Sequence of chain 1.C:
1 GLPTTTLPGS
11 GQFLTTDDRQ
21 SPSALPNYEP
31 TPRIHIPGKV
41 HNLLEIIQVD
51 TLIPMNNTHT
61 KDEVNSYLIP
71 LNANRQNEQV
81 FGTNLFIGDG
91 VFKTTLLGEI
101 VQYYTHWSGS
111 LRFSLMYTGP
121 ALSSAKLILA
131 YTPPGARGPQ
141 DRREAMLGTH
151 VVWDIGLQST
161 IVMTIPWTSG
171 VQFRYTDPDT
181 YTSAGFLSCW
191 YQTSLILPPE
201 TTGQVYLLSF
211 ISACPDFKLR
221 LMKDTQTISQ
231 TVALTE

This protein binds this small molecule.
Small molecule (SMILES): Cc1cc(CCCCCCCOc2ccc(C3=N[C@@H](C)CO3)cc2)on1

Binding-site contacts:
Ligand atom C7C contacts residue TYR197 of chain 1.A at 3.8 Å (hydrophobic).
Ligand atom C4 contacts residue MET224 of chain 1.A at 3.8 Å (hydrophobic).
Ligand atom C5B contacts residue LEU106 of chain 1.A at 3.5 Å (hydrophobic).
Ligand atom O1B contacts residue TYR128 of chain 1.A at 3.9 Å.
Ligand atom C1B contacts residue MET221 of chain 1.A at 3.8 Å (hydrophobic).
Ligand atom C3 contacts residue PRO174 of chain 1.A at 3.8 Å (hydrophobic).
Ligand atom C6C contacts residue MET221 of chain 1.A at 3.7 Å (hydrophobic).
Ligand atom C4 contacts residue PHE186 of chain 1.A at 3.6 Å (hydrophobic).
Ligand atom C6B contacts residue TYR197 of chain 1.A at 3.6 Å (hydrophobic).
Ligand atom C3B contacts residue MET221 of chain 1.A at 3.8 Å (hydrophobic).
Ligand atom C6C contacts residue VAL191 of chain 1.A at 3.2 Å (hydrophobic).
Ligand atom N2 contacts residue ALA24 of chain 1.C at 3.4 Å.
Ligand atom C5 contacts residue TYR152 of chain 1.A at 3.8 Å (hydrophobic).
Ligand atom C3C contacts residue TYR128 of chain 1.A at 3.9 Å (hydrophobic).
Ligand atom O1 contacts residue VAL188 of chain 1.A at 3.8 Å.
Ligand atom C3 contacts residue PHE186 of chain 1.A at 3.8 Å (hydrophobic).
Ligand atom C31 contacts residue VAL176 of chain 1.A at 3.3 Å (hydrophobic).
Ligand atom O1 contacts residue TYR152 of chain 1.A at 3.9 Å.
Ligand atom C4C contacts residue TYR152 of chain 1.A at 3.8 Å (hydrophobic).
Ligand atom C7C contacts residue TYR128 of chain 1.A at 3.6 Å (hydrophobic).
Ligand atom C3C contacts residue VAL188 of chain 1.A at 3.3 Å (hydrophobic).
Ligand atom C5B contacts residue TYR197 of chain 1.A at 3.7 Å (hydrophobic).
Ligand atom C5C contacts residue TYR128 of chain 1.A at 3.5 Å (hydrophobic).
Ligand atom C31 contacts residue ALA150 of chain 1.A at 3.5 Å (hydrophobic).
Ligand atom C5 contacts residue PHE186 of chain 1.A at 3.5 Å (hydrophobic).
Ligand atom C6B contacts residue LEU106 of chain 1.A at 3.9 Å (hydrophobic).
Ligand atom C31 contacts residue PRO174 of chain 1.A at 3.4 Å (hydrophobic).
Ligand atom O1 contacts residue ALA24 of chain 1.C at 3.6 Å.
Ligand atom C31 contacts residue SER175 of chain 1.A at 3.6 Å.
Ligand atom C2C contacts residue VAL188 of chain 1.A at 3.2 Å (hydrophobic).
Ligand atom O1 contacts residue PHE186 of chain 1.A at 3.5 Å.
Ligand atom N3A contacts residue ASN219 of chain 1.A at 3.0 Å (h-bond).
Ligand atom C5C contacts residue ILE104 of chain 1.A at 3.8 Å (hydrophobic).
Ligand atom N2 contacts residue PHE186 of chain 1.A at 3.7 Å.
Ligand atom C2B contacts residue MET221 of chain 1.A at 3.5 Å (hydrophobic).
Ligand atom C4B contacts residue LEU106 of chain 1.A at 3.7 Å (hydrophobic).
Ligand atom CM1 contacts residue SER107 of chain 1.A at 3.9 Å.
Ligand atom O1B contacts residue MET221 of chain 1.A at 3.4 Å.
Ligand atom C4A contacts residue ASN219 of chain 1.A at 3.5 Å.
Ligand atom C4 contacts residue TYR152 of chain 1.A at 3.9 Å (hydrophobic).

Sequence of chain 1.A:
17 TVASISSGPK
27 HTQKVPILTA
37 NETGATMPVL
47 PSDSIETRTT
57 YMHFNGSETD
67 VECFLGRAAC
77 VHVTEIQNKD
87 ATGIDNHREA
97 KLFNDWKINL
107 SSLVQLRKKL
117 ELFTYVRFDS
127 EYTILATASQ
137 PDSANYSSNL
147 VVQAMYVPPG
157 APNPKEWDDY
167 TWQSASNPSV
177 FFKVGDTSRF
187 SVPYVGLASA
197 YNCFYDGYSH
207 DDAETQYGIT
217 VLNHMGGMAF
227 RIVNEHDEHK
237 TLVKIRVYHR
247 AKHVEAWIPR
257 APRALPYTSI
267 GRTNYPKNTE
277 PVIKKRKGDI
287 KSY